Binding-site contacts:
Ligand atom C2 contacts residue THR156 of chain 1.E at 4.2 Å.
Ligand atom C2 contacts residue ASN154 of chain 1.E at 3.5 Å.
Ligand atom N2 contacts residue ASN154 of chain 1.E at 3.8 Å.
Ligand atom O6 contacts residue MET151 of chain 1.E at 3.4 Å.
Ligand atom O5 contacts residue ASN154 of chain 1.E at 4.0 Å.
Ligand atom N2 contacts residue THR156 of chain 1.E at 3.6 Å (h-bond).
Ligand atom C1 contacts residue THR156 of chain 1.E at 3.6 Å.
Ligand atom C8 contacts residue THR156 of chain 1.E at 4.0 Å.
Ligand atom C1 contacts residue ASN154 of chain 1.E at 3.4 Å.
Ligand atom C7 contacts residue ASN154 of chain 1.E at 3.3 Å.
Ligand atom C8 contacts residue ASN154 of chain 1.E at 3.6 Å.
Ligand atom C6 contacts residue MET151 of chain 1.E at 4.5 Å (hydrophobic).
Ligand atom O7 contacts residue ASN154 of chain 1.E at 2.6 Å (h-bond).
Ligand atom C7 contacts residue THR156 of chain 1.E at 3.9 Å.

This protein binds this small molecule.
Small molecule (SMILES): CC(=O)N[C@H]1[C@H](O[C@H]2[C@H](O)[C@@H](NC(C)=O)CO[C@@H]2CO)O[C@H](CO)[C@@H](O)[C@@H]1O

Sequence of chain 1.E:
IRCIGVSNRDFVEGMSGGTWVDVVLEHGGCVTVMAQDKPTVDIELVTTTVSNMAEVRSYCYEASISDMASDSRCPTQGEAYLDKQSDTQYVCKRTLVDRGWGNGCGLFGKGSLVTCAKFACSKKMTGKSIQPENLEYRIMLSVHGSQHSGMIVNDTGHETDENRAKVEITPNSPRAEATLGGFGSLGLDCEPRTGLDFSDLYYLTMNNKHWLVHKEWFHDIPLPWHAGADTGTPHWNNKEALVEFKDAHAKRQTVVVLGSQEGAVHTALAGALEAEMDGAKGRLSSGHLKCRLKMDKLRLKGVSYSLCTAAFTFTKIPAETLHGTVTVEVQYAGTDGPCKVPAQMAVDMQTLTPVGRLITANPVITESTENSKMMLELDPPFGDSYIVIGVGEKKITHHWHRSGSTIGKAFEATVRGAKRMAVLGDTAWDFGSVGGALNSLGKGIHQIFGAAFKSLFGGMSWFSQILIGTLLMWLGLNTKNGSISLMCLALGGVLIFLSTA